Binding-site contacts:
Ligand atom C2 contacts residue ASN28 of chain 1.C at 2.6 Å.
Ligand atom O7 contacts residue GLN40 of chain 1.C at 4.2 Å.
Ligand atom O4 contacts residue ASN28 of chain 1.C at 4.5 Å.
Ligand atom C3 contacts residue ASN28 of chain 1.C at 3.2 Å.
Ligand atom N2 contacts residue ASN28 of chain 1.C at 3.2 Å (h-bond).
Ligand atom O6 contacts residue HIS59 of chain 1.C at 3.9 Å.
Ligand atom O5 contacts residue HIS59 of chain 1.C at 3.1 Å (h-bond).
Ligand atom C4 contacts residue ASN28 of chain 1.C at 3.6 Å.
Ligand atom C1 contacts residue ASN28 of chain 1.C at 1.4 Å.
Ligand atom O5 contacts residue GLN40 of chain 1.C at 3.4 Å (h-bond).
Ligand atom C1 contacts residue HIS59 of chain 1.C at 4.0 Å.
Ligand atom O5 contacts residue ASN28 of chain 1.C at 2.3 Å (h-bond).
Ligand atom C6 contacts residue HIS59 of chain 1.C at 3.2 Å.
Ligand atom C2 contacts residue GLN40 of chain 1.C at 4.2 Å.
Ligand atom C1 contacts residue GLN40 of chain 1.C at 3.7 Å.
Ligand atom C5 contacts residue ASN28 of chain 1.C at 2.9 Å.
Ligand atom C6 contacts residue ASN28 of chain 1.C at 4.3 Å.
Ligand atom C5 contacts residue HIS59 of chain 1.C at 3.8 Å.

A protein and the small-molecule ligand that binds it are described below.
Small molecule (SMILES): CC(=O)N[C@@H]1[C@@H](O)[C@H](O)[C@@H](CO)O[C@H]1O

Sequence of chain 1.C:
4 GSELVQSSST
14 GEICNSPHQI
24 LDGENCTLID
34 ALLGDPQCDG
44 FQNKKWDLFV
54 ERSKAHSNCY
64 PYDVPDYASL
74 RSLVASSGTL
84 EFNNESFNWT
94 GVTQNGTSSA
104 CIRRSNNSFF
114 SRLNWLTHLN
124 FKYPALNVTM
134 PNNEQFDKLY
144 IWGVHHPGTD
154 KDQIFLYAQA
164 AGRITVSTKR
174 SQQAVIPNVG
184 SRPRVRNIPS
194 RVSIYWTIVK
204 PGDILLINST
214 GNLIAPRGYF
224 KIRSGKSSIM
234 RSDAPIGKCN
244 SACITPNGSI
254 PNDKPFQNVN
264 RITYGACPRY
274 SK